This small molecule binds to this protein.
Small molecule (SMILES): O=C1C=C/C(=C(/c2ccc(O)c(Cl)c2)c2ccccc2S(=O)(=O)O)C=C1Cl

Binding-site contacts:
Ligand atom SBA contacts residue HIS50 of chain 1.H at 4.3 Å.
Ligand atom CAQ contacts residue HIS50 of chain 1.H at 3.5 Å.
Ligand atom O1 contacts residue HIS50 of chain 1.H at 3.5 Å.
Ligand atom CAO contacts residue GAL1 of chain 1.JA at 3.5 Å.
Ligand atom CAQ contacts residue GAL1 of chain 1.JA at 2.8 Å.
Ligand atom CAP contacts residue TYR36 of chain 1.H at 4.3 Å (hydrophobic).
Ligand atom CAR contacts residue GLN53 of chain 1.H at 4.2 Å.
Ligand atom CAP contacts residue GAL1 of chain 1.JA at 2.3 Å.
Ligand atom OBK contacts residue PRO51 of chain 1.H at 3.6 Å.
Ligand atom O1 contacts residue GAL1 of chain 1.JA at 1.4 Å.
Ligand atom OBL contacts residue PRO51 of chain 1.H at 4.5 Å.
Ligand atom OBK contacts residue HIS50 of chain 1.H at 4.2 Å.
Ligand atom CAR contacts residue GAL1 of chain 1.JA at 4.1 Å.
Ligand atom CLA contacts residue PRO38 of chain 1.H at 3.5 Å.
Ligand atom O1 contacts residue TYR36 of chain 1.H at 3.4 Å.
Ligand atom CAP contacts residue HIS50 of chain 1.H at 3.6 Å.
Ligand atom OBL contacts residue GLN53 of chain 1.H at 3.6 Å.
Ligand atom CLA contacts residue GAL1 of chain 1.JA at 4.0 Å.
Ligand atom CAQ contacts residue GLN53 of chain 1.H at 4.1 Å.
Ligand atom OBJ contacts residue HIS50 of chain 1.H at 3.3 Å.
Ligand atom CAR contacts residue HIS50 of chain 1.H at 4.4 Å.

Sequence of chain 1.H:
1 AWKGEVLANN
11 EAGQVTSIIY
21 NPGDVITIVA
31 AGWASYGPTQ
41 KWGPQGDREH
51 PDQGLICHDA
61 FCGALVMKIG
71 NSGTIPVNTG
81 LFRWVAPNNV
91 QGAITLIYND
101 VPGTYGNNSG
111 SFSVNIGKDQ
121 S